The protein below binds the small molecule below.
Small molecule (SMILES): CC(=O)N[C@@H]1[C@@H](O)[C@H](O)[C@@H](CO)O[C@H]1O

Binding-site contacts:
Ligand atom C3 contacts residue ASN231 of chain 1.A at 3.4 Å.
Ligand atom O3 contacts residue ASN231 of chain 1.A at 4.3 Å.
Ligand atom O7 contacts residue ASN231 of chain 1.A at 3.7 Å.
Ligand atom O5 contacts residue ASN231 of chain 1.A at 2.4 Å (h-bond).
Ligand atom C8 contacts residue ASN231 of chain 1.A at 4.3 Å.
Ligand atom C5 contacts residue ASN231 of chain 1.A at 3.6 Å.
Ligand atom N2 contacts residue ASN231 of chain 1.A at 2.4 Å (h-bond).
Ligand atom C2 contacts residue ASN231 of chain 1.A at 1.9 Å.
Ligand atom O6 contacts residue LYS160 of chain 1.A at 3.4 Å (salt-bridge).
Ligand atom O5 contacts residue LYS160 of chain 1.A at 4.3 Å.
Ligand atom C4 contacts residue ASN231 of chain 1.A at 3.9 Å.
Ligand atom C7 contacts residue ASN231 of chain 1.A at 3.3 Å.
Ligand atom C1 contacts residue ASN231 of chain 1.A at 1.4 Å.

Sequence of chain 1.A:
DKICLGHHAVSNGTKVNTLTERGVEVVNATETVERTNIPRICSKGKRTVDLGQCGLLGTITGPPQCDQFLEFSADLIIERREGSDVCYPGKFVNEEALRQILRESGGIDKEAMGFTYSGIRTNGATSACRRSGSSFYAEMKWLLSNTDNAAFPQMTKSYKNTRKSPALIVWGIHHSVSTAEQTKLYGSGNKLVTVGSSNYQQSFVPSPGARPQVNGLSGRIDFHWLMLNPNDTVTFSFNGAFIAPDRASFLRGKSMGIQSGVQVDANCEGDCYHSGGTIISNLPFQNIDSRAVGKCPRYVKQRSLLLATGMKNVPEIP